Binding-site contacts:
Ligand atom CB contacts residue LFI1 of chain 1.I at 2.8 Å.
Ligand atom N contacts residue SER107 of chain 1.A at 3.3 Å (h-bond).
Ligand atom CD1 contacts residue ASN34 of chain 1.A at 3.1 Å.
Ligand atom CE2 contacts residue LFI1 of chain 1.I at 3.0 Å.
Ligand atom O contacts residue ALA331 of chain 1.A at 3.4 Å (h-bond).
Ligand atom O contacts residue PHE487 of chain 1.A at 2.9 Å.
Ligand atom O contacts residue TRP332 of chain 1.A at 3.0 Å.
Ligand atom N contacts residue TYR185 of chain 1.A at 3.2 Å (h-bond).
Ligand atom O contacts residue MET45 of chain 1.A at 3.2 Å (h-bond).
Ligand atom NH2 contacts residue ASP492 of chain 1.A at 2.7 Å (salt-bridge).
Ligand atom NH2 contacts residue ARG376 of chain 1.A at 3.2 Å (salt-bridge).
Ligand atom CA contacts residue LFI1 of chain 1.I at 3.3 Å.
Ligand atom O contacts residue ASN86 of chain 1.A at 2.7 Å (h-bond).
Ligand atom CD2 contacts residue VAL326 of chain 1.A at 3.3 Å (hydrophobic).
Ligand atom O contacts residue ASN377 of chain 1.A at 2.5 Å (h-bond).
Ligand atom O contacts residue TYR493 of chain 1.A at 2.7 Å (h-bond).
Ligand atom NH1 contacts residue ARG376 of chain 1.A at 3.0 Å.
Ligand atom CG2 contacts residue ASN104 of chain 1.A at 3.2 Å.
Ligand atom NH1 contacts residue LFI1 of chain 1.I at 3.0 Å (h-bond).
Ligand atom CD1 contacts residue SER111 of chain 1.A at 3.4 Å.
Ligand atom CZ contacts residue LFI1 of chain 1.I at 3.2 Å.
Ligand atom O contacts residue LFI1 of chain 1.I at 3.0 Å (h-bond).
Ligand atom OG contacts residue HIS361 of chain 1.A at 2.9 Å.
Ligand atom O contacts residue LFI1 of chain 1.I at 2.8 Å.
Ligand atom NE contacts residue TYR493 of chain 1.A at 3.4 Å (h-bond).
Ligand atom CA contacts residue ALA331 of chain 1.A at 2.9 Å (hydrophobic).
Ligand atom SG contacts residue LFI1 of chain 1.I at 1.8 Å.
Ligand atom CG2 contacts residue THR108 of chain 1.A at 3.3 Å.
Ligand atom NH1 contacts residue ASP333 of chain 1.A at 2.8 Å (salt-bridge).
Ligand atom O contacts residue LFI1 of chain 1.I at 2.4 Å (h-bond).
Ligand atom C contacts residue ASN86 of chain 1.A at 3.3 Å.
Ligand atom NH2 contacts residue PHE23 of chain 1.A at 3.2 Å.
Ligand atom O contacts residue ASP333 of chain 1.A at 2.7 Å (salt-bridge).
Ligand atom CB contacts residue HIS361 of chain 1.A at 3.2 Å.
Ligand atom CA contacts residue ASN46 of chain 1.A at 3.3 Å.
Ligand atom NE contacts residue ASN491 of chain 1.A at 3.0 Å (h-bond).
Ligand atom NH2 contacts residue TYR493 of chain 1.A at 3.1 Å.
Ligand atom CB contacts residue ALA331 of chain 1.A at 3.4 Å (hydrophobic).
Ligand atom N contacts residue ALA331 of chain 1.A at 3.3 Å (h-bond).
Ligand atom CB contacts residue THR330 of chain 1.A at 3.0 Å.

A protein and the small-molecule ligand that binds it are described below.
Small molecule (SMILES): CC[C@H](C)[C@H](NC(=O)[C@H](CCCN=C(N)N)NC(=O)[C@@H]1CCCN1C(=O)[C@H](CC(C)C)NC(=O)[C@H](CC(C)C)NC(=O)[C@H](CO)NC(=O)[C@H](CO)NC(=O)[C@H](CS)NC(=O)[C@H](Cc1ccc(C)cc1)NC(=O)[C@H](CO)NC(=O)[C@H](CCCN=C(N)N)NC(=O)[C@@H](NC(=O)[C@H](CS)NC(=O)[C@H](C)N)C(C)C)C(=O)N[C@@H](CC1=NC=NC1)C(=O)N[C@@H](CS)C(=O)N[C@@H](C)C(N)=O

Sequence of chain 1.A:
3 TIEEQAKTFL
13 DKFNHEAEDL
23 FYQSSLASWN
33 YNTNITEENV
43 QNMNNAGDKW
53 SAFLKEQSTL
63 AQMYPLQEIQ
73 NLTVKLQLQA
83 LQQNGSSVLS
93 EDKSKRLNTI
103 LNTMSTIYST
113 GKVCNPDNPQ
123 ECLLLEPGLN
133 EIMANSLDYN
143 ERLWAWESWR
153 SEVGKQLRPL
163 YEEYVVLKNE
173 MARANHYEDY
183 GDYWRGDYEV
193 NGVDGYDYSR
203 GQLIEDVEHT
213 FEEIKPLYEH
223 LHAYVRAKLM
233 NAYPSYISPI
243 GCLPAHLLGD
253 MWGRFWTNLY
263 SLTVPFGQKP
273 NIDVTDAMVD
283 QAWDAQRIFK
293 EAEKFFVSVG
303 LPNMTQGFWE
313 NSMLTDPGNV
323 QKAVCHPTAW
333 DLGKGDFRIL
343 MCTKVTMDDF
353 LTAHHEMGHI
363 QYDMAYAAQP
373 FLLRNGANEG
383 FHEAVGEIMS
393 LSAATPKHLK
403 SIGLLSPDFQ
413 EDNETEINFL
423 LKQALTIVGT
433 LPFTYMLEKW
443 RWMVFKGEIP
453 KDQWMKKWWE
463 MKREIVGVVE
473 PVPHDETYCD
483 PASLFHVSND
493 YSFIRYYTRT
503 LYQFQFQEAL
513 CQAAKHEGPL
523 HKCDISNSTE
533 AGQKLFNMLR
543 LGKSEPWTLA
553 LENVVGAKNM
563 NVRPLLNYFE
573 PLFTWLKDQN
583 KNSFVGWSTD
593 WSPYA